The small molecule below binds the protein below.
Small molecule (SMILES): Cc1cc(Nc2cc(-c3cnn(CCN(C)C)c3)nc(Nc3ccc(CC(=O)Nc4cccc(F)c4)cc3)n2)[nH]n1

Binding-site contacts:
Ligand atom C07 contacts residue ALA108 of chain 2.A at 3.6 Å (hydrophobic).
Ligand atom N10 contacts residue LEU31 of chain 2.A at 3.7 Å.
Ligand atom C07 contacts residue GLY111 of chain 2.A at 3.7 Å.
Ligand atom C21 contacts residue ARG179 of chain 2.A at 3.5 Å.
Ligand atom C40 contacts residue GLY111 of chain 2.A at 3.4 Å.
Ligand atom C29 contacts residue GLY111 of chain 2.A at 3.5 Å.
Ligand atom N17 contacts residue GLU35 of chain 2.A at 3.9 Å.
Ligand atom C18 contacts residue ASP193 of chain 2.A at 3.6 Å.
Ligand atom C13 contacts residue VAL39 of chain 2.A at 3.5 Å (hydrophobic).
Ligand atom N28 contacts residue GLY111 of chain 2.A at 3.8 Å.
Ligand atom N04 contacts residue TYR107 of chain 2.A at 3.7 Å.
Ligand atom C40 contacts residue ALA108 of chain 2.A at 3.3 Å (hydrophobic).
Ligand atom C24 contacts residue ASN180 of chain 2.A at 3.4 Å.
Ligand atom F23 contacts residue ASP175 of chain 2.A at 3.0 Å.
Ligand atom F23 contacts residue ARG179 of chain 2.A at 3.0 Å.
Ligand atom C05 contacts residue ALA108 of chain 2.A at 3.8 Å (hydrophobic).
Ligand atom C02 contacts residue LEU182 of chain 2.A at 3.7 Å (hydrophobic).
Ligand atom C22 contacts residue ARG179 of chain 2.A at 3.5 Å.
Ligand atom N04 contacts residue ALA108 of chain 2.A at 3.2 Å (h-bond).
Ligand atom N17 contacts residue ASP193 of chain 2.A at 2.9 Å (salt-bridge).
Ligand atom C31 contacts residue LYS109 of chain 2.A at 3.2 Å.
Ligand atom N04 contacts residue LEU182 of chain 2.A at 3.5 Å.
Ligand atom N03 contacts residue GLU106 of chain 2.A at 3.0 Å (salt-bridge).
Ligand atom N03 contacts residue LEU182 of chain 2.A at 3.2 Å.
Ligand atom C19 contacts residue GLY34 of chain 2.A at 3.8 Å.
Ligand atom C16 contacts residue ASP193 of chain 2.A at 3.2 Å.
Ligand atom N03 contacts residue ALA57 of chain 2.A at 3.7 Å.
Ligand atom N32 contacts residue LYS109 of chain 2.A at 3.9 Å.
Ligand atom C01 contacts residue VAL39 of chain 2.A at 3.4 Å (hydrophobic).
Ligand atom C02 contacts residue ALA57 of chain 2.A at 3.7 Å (hydrophobic).
Ligand atom N06 contacts residue ALA108 of chain 2.A at 3.1 Å (h-bond).
Ligand atom N06 contacts residue TYR107 of chain 2.A at 3.7 Å.
Ligand atom C15 contacts residue ASP193 of chain 2.A at 3.5 Å.
Ligand atom C18 contacts residue GLU35 of chain 2.A at 3.7 Å.
Ligand atom C09 contacts residue LEU31 of chain 2.A at 3.9 Å (hydrophobic).
Ligand atom C24 contacts residue GLU35 of chain 2.A at 3.9 Å.
Ligand atom N04 contacts residue GLU106 of chain 2.A at 3.3 Å (salt-bridge).
Ligand atom N17 contacts residue GLY34 of chain 2.A at 3.6 Å.
Ligand atom C24 contacts residue ASP193 of chain 2.A at 3.5 Å.
Ligand atom C19 contacts residue GLU33 of chain 2.A at 3.4 Å.

Sequence of chain 2.A:
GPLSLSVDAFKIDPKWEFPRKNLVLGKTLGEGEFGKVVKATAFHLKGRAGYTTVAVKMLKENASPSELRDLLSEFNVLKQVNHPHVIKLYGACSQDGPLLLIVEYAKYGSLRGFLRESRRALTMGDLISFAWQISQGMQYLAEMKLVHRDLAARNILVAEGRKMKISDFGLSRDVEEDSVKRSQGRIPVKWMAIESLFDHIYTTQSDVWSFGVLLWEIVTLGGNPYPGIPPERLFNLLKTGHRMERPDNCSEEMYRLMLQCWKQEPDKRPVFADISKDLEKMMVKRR